This small molecule binds to this protein.
Small molecule (SMILES): CC(C)CN(C[C@@H](O)[C@H](Cc1ccccc1)NC(=O)O[C@H]1CO[C@H]2OCC[C@H]21)S(=O)(=O)c1ccc(N)cc1

Binding-site contacts:
Ligand atom O10 contacts residue ILE50 of chain 1.A at 3.4 Å.
Ligand atom C27 contacts residue ASP29 of chain 1.A at 3.5 Å.
Ligand atom C4 contacts residue ILE50 of chain 1.A at 3.5 Å (hydrophobic).
Ligand atom C31 contacts residue GLY48 of chain 1.A at 3.6 Å.
Ligand atom C3 contacts residue ILE84 of chain 1.B at 3.4 Å (hydrophobic).
Ligand atom O26 contacts residue ASP30 of chain 1.A at 3.3 Å (salt-bridge).
Ligand atom O28 contacts residue ALA28 of chain 1.A at 3.7 Å.
Ligand atom O26 contacts residue ASP29 of chain 1.A at 3.3 Å (salt-bridge).
Ligand atom C35 contacts residue PRO81 of chain 1.B at 3.6 Å (hydrophobic).
Ligand atom C32 contacts residue ASP25 of chain 1.B at 3.3 Å.
Ligand atom C4 contacts residue ALA28 of chain 1.B at 3.6 Å (hydrophobic).
Ligand atom C30 contacts residue GLY48 of chain 1.A at 3.5 Å.
Ligand atom C36 contacts residue GLY49 of chain 1.A at 3.5 Å.
Ligand atom O22 contacts residue ILE50 of chain 1.B at 3.7 Å.
Ligand atom C16 contacts residue GLY27 of chain 1.B at 3.7 Å.
Ligand atom C34 contacts residue LEU82 of chain 1.B at 3.5 Å (hydrophobic).
Ligand atom O10 contacts residue GLY49 of chain 1.B at 2.9 Å.
Ligand atom C7 contacts residue GLY48 of chain 1.B at 3.6 Å.
Ligand atom C36 contacts residue ILE50 of chain 1.A at 3.5 Å (hydrophobic).
Ligand atom C6 contacts residue GLY48 of chain 1.B at 3.1 Å.
Ligand atom C3 contacts residue ALA28 of chain 1.B at 3.4 Å (hydrophobic).
Ligand atom C29 contacts residue GLY27 of chain 1.A at 3.6 Å.
Ligand atom C16 contacts residue ASP25 of chain 1.B at 3.6 Å.
Ligand atom O9 contacts residue ILE50 of chain 1.A at 3.4 Å.
Ligand atom C5 contacts residue ILE50 of chain 1.A at 3.6 Å (hydrophobic).
Ligand atom O18 contacts residue GLY27 of chain 1.A at 3.4 Å.
Ligand atom O28 contacts residue ASP29 of chain 1.A at 2.7 Å (salt-bridge).
Ligand atom C37 contacts residue ILE50 of chain 1.A at 3.7 Å (hydrophobic).
Ligand atom N20 contacts residue GLY27 of chain 1.A at 3.2 Å (h-bond).
Ligand atom C4 contacts residue ILE84 of chain 1.B at 3.2 Å (hydrophobic).
Ligand atom O18 contacts residue ASP25 of chain 1.A at 2.7 Å (salt-bridge).
Ligand atom C17 contacts residue ASP25 of chain 1.A at 3.4 Å.
Ligand atom C33 contacts residue GLY27 of chain 1.A at 3.7 Å.
Ligand atom O18 contacts residue ASP25 of chain 1.B at 2.9 Å (salt-bridge).
Ligand atom O10 contacts residue GLY48 of chain 1.B at 3.7 Å.
Ligand atom C12 contacts residue GLY27 of chain 1.B at 3.4 Å.
Ligand atom N1 contacts residue ASP30 of chain 1.B at 3.5 Å (salt-bridge).
Ligand atom O23 contacts residue ALA28 of chain 1.A at 3.6 Å.
Ligand atom C36 contacts residue PRO81 of chain 1.B at 3.5 Å (hydrophobic).
Ligand atom C17 contacts residue ASP25 of chain 1.B at 3.7 Å.

Sequence of chain 1.A:
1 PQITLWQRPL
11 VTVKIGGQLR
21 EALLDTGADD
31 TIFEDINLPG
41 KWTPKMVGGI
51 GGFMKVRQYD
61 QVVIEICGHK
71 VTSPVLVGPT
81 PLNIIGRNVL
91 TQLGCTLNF

Sequence of chain 1.B:
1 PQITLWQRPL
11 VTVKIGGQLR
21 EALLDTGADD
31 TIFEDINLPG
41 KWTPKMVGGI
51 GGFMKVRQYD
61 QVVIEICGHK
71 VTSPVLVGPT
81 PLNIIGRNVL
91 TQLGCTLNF